Binding-site contacts:
Ligand atom C11 contacts residue HIS39 of chain 1.A at 3.5 Å.
Ligand atom C1 contacts residue MET21 of chain 1.A at 3.4 Å (hydrophobic).
Ligand atom C13 contacts residue 2ZW1 of chain 1.C at 3.7 Å.
Ligand atom C15 contacts residue LEU46 of chain 1.A at 3.7 Å (hydrophobic).
Ligand atom C10 contacts residue ILE81 of chain 1.A at 3.6 Å (hydrophobic).
Ligand atom O3B contacts residue ARG35 of chain 1.A at 3.4 Å (salt-bridge).
Ligand atom O2B contacts residue ASP22 of chain 1.A at 3.2 Å (salt-bridge).
Ligand atom O1A contacts residue HIS39 of chain 1.A at 3.5 Å.
Ligand atom PB contacts residue CD1 of chain 1.E at 3.4 Å.
Ligand atom O3A contacts residue GLY25 of chain 1.A at 3.0 Å (h-bond).
Ligand atom C9 contacts residue ASN24 of chain 1.A at 3.3 Å.
Ligand atom O3A contacts residue CD1 of chain 1.E at 3.5 Å.
Ligand atom O1 contacts residue ASN24 of chain 1.A at 3.2 Å (h-bond).
Ligand atom C2 contacts residue ASN24 of chain 1.A at 3.6 Å.
Ligand atom O2A contacts residue CD1 of chain 1.E at 2.2 Å.
Ligand atom C14 contacts residue 2ZW1 of chain 1.C at 3.6 Å.
Ligand atom O3A contacts residue ASN24 of chain 1.A at 3.1 Å (h-bond).
Ligand atom PB contacts residue ARG26 of chain 1.A at 3.7 Å.
Ligand atom C3 contacts residue ARG73 of chain 1.A at 3.6 Å.
Ligand atom O1B contacts residue GLY25 of chain 1.A at 3.4 Å (h-bond).
Ligand atom O2A contacts residue ARG73 of chain 1.A at 3.0 Å (salt-bridge).
Ligand atom O1A contacts residue ARG73 of chain 1.A at 2.9 Å (salt-bridge).
Ligand atom C7 contacts residue ALA65 of chain 1.A at 3.6 Å (hydrophobic).
Ligand atom C15 contacts residue 2ZW1 of chain 1.C at 3.5 Å.
Ligand atom O1A contacts residue ARG35 of chain 1.A at 3.2 Å.
Ligand atom PA contacts residue CD1 of chain 1.E at 3.4 Å.
Ligand atom C12 contacts residue 2ZW1 of chain 1.C at 3.6 Å.
Ligand atom C6 contacts residue ALA65 of chain 1.A at 3.2 Å (hydrophobic).
Ligand atom O1B contacts residue ARG26 of chain 1.A at 2.8 Å (salt-bridge).
Ligand atom C10 contacts residue HIS39 of chain 1.A at 3.6 Å.
Ligand atom PB contacts residue GLY25 of chain 1.A at 3.7 Å.
Ligand atom C1 contacts residue ASN24 of chain 1.A at 3.7 Å.
Ligand atom C13 contacts residue MET21 of chain 1.A at 3.7 Å (hydrophobic).
Ligand atom C4 contacts residue ARG73 of chain 1.A at 3.6 Å.
Ligand atom O2A contacts residue ASP22 of chain 1.A at 3.3 Å (salt-bridge).
Ligand atom O1B contacts residue GLY23 of chain 1.A at 3.4 Å.
Ligand atom O2B contacts residue ARG26 of chain 1.A at 2.8 Å (salt-bridge).
Ligand atom O2B contacts residue CD1 of chain 1.E at 2.2 Å.
Ligand atom O1 contacts residue GLY23 of chain 1.A at 3.5 Å (h-bond).
Ligand atom O3A contacts residue GLY23 of chain 1.A at 3.5 Å (h-bond).

The small molecule below binds the protein below.
Small molecule (SMILES): CC(C)=CCC/C(C)=C/CC/C(C)=C/CO[P](=O)(O)OP(=O)(O)O

Sequence of chain 1.A:
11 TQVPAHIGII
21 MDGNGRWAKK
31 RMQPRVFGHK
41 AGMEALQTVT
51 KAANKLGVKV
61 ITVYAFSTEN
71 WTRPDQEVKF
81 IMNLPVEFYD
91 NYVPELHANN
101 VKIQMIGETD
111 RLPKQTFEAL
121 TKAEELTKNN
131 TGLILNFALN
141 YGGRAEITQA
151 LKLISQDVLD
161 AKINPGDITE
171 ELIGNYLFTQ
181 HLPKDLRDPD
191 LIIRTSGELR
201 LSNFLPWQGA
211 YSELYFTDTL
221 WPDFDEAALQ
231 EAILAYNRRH